A small-molecule ligand and the protein it binds are described below.
Small molecule (SMILES): CSC[C@H]1O[C@@H](n2cnc3c(N)ncnc32)[C@H](O)[C@@H]1O

Binding-site contacts:
Ligand atom C2 contacts residue ILE158 of chain 1.D at 4.2 Å (hydrophobic).
Ligand atom CS contacts residue FN61 of chain 1.K at 3.8 Å.
Ligand atom O2' contacts residue ASP161 of chain 1.D at 3.9 Å.
Ligand atom CS contacts residue GLU92 of chain 1.D at 3.7 Å.
Ligand atom N3 contacts residue ASP159 of chain 1.D at 3.5 Å.
Ligand atom C2 contacts residue VAL135 of chain 1.D at 3.8 Å (hydrophobic).
Ligand atom CS contacts residue SER137 of chain 1.D at 4.3 Å.
Ligand atom N1 contacts residue VAL135 of chain 1.D at 4.0 Å.
Ligand atom C4 contacts residue ILE160 of chain 1.D at 4.0 Å (hydrophobic).
Ligand atom C4 contacts residue GLY136 of chain 1.D at 4.2 Å.
Ligand atom O4' contacts residue ASP159 of chain 1.D at 4.0 Å.
Ligand atom S5' contacts residue FN61 of chain 1.K at 4.2 Å.
Ligand atom C2 contacts residue ILE160 of chain 1.D at 3.8 Å (hydrophobic).
Ligand atom C2 contacts residue GLY136 of chain 1.D at 4.1 Å.
Ligand atom C4' contacts residue ASP159 of chain 1.D at 3.6 Å.
Ligand atom O2' contacts residue ASP159 of chain 1.D at 2.6 Å (salt-bridge).
Ligand atom N3 contacts residue ILE158 of chain 1.D at 4.0 Å.
Ligand atom C6 contacts residue ILE212 of chain 1.D at 4.2 Å (hydrophobic).
Ligand atom C1' contacts residue ASP159 of chain 1.D at 3.5 Å.
Ligand atom C3' contacts residue ASP159 of chain 1.D at 3.6 Å.
Ligand atom N1 contacts residue ILE212 of chain 1.D at 4.3 Å.
Ligand atom O3' contacts residue GLY138 of chain 1.D at 4.1 Å.
Ligand atom C5' contacts residue GLY136 of chain 1.D at 4.1 Å.
Ligand atom O4' contacts residue GLY136 of chain 1.D at 3.1 Å.
Ligand atom C5' contacts residue THR205 of chain 1.D at 3.9 Å.
Ligand atom O4' contacts residue THR205 of chain 1.D at 4.1 Å.
Ligand atom C2 contacts residue ASP159 of chain 1.D at 3.8 Å.
Ligand atom O3' contacts residue ASP159 of chain 1.D at 2.9 Å (salt-bridge).
Ligand atom N3 contacts residue ILE160 of chain 1.D at 3.5 Å (h-bond).
Ligand atom O3' contacts residue LYS89 of chain 1.D at 3.5 Å.
Ligand atom C3' contacts residue LYS89 of chain 1.D at 3.9 Å.
Ligand atom C1' contacts residue GLY136 of chain 1.D at 3.7 Å.
Ligand atom S5' contacts residue VAL88 of chain 1.D at 3.9 Å.
Ligand atom C2' contacts residue ASP159 of chain 1.D at 3.6 Å.
Ligand atom C5' contacts residue SER203 of chain 1.D at 4.3 Å.
Ligand atom N3 contacts residue GLY136 of chain 1.D at 3.7 Å.
Ligand atom CS contacts residue GLY138 of chain 1.D at 3.5 Å.
Ligand atom CS contacts residue GLY136 of chain 1.D at 3.9 Å.
Ligand atom N6 contacts residue ILE212 of chain 1.D at 3.5 Å.
Ligand atom C4' contacts residue GLY136 of chain 1.D at 3.7 Å.

Sequence of chain 1.D:
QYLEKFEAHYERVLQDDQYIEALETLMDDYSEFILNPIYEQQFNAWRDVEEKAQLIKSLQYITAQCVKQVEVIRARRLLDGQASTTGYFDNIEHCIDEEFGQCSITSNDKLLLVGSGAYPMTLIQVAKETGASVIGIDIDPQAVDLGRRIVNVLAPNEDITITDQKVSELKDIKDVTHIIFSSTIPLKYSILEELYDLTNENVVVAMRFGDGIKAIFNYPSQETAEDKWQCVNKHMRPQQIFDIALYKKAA